Sequence of chain 1.K:
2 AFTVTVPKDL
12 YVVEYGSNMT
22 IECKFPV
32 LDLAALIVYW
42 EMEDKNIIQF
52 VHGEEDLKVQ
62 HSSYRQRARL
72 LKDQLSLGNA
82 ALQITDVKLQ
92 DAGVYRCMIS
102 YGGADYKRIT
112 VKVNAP

Binding-site contacts:
Ligand atom CE3 contacts residue MET99 of chain 1.K at 3.6 Å (hydrophobic).
Ligand atom CB contacts residue WHL1 of chain 1.R at 3.4 Å.
Ligand atom NE1 contacts residue ARG97 of chain 1.K at 3.6 Å (salt-bridge).
Ligand atom CZ contacts residue GLU42 of chain 1.K at 3.6 Å.
Ligand atom NE contacts residue ASP45 of chain 1.K at 3.6 Å (salt-bridge).
Ligand atom CB contacts residue ILE38 of chain 1.K at 3.7 Å (hydrophobic).
Ligand atom NH2 contacts residue ASN47 of chain 1.K at 3.0 Å (h-bond).
Ligand atom CG contacts residue MET99 of chain 1.K at 3.6 Å (hydrophobic).
Ligand atom CG contacts residue TYR40 of chain 1.K at 3.2 Å (hydrophobic).
Ligand atom CG contacts residue ASN47 of chain 1.K at 3.6 Å.
Ligand atom CZ3 contacts residue MET99 of chain 1.K at 3.6 Å (hydrophobic).
Ligand atom CE2 contacts residue TRP41 of chain 1.K at 3.6 Å (hydrophobic).
Ligand atom CD contacts residue ASP45 of chain 1.K at 3.2 Å.
Ligand atom CE1 contacts residue GLU42 of chain 1.K at 3.7 Å.
Ligand atom CB contacts residue TYR40 of chain 1.K at 3.1 Å (hydrophobic).
Ligand atom CE2 contacts residue ILE49 of chain 1.K at 3.1 Å (hydrophobic).
Ligand atom CD2 contacts residue ASN47 of chain 1.K at 3.6 Å.
Ligand atom NH1 contacts residue ASP45 of chain 1.K at 3.5 Å.
Ligand atom CA contacts residue ASN47 of chain 1.K at 3.3 Å.
Ligand atom SG contacts residue WHL1 of chain 1.R at 1.8 Å.
Ligand atom CB contacts residue WHL1 of chain 1.R at 3.0 Å.
Ligand atom CG contacts residue SER101 of chain 1.K at 3.5 Å.
Ligand atom CA contacts residue WHL1 of chain 1.R at 3.2 Å.
Ligand atom CD1 contacts residue LYS59 of chain 1.K at 3.2 Å.
Ligand atom C contacts residue ASN47 of chain 1.K at 3.2 Å.
Ligand atom CA contacts residue TYR40 of chain 1.K at 3.7 Å (hydrophobic).
Ligand atom CE1 contacts residue LYS59 of chain 1.K at 3.3 Å.
Ligand atom CD1 contacts residue ASN47 of chain 1.K at 3.5 Å.
Ligand atom CH2 contacts residue MET99 of chain 1.K at 3.7 Å (hydrophobic).
Ligand atom O contacts residue ASN47 of chain 1.K at 2.5 Å (h-bond).
Ligand atom OE1 contacts residue HIS62 of chain 1.K at 3.1 Å (h-bond).
Ligand atom CZ contacts residue TRP41 of chain 1.K at 3.1 Å (hydrophobic).
Ligand atom O contacts residue TYR40 of chain 1.K at 3.6 Å (h-bond).
Ligand atom NH1 contacts residue GLU42 of chain 1.K at 3.6 Å.
Ligand atom CZ contacts residue ASN47 of chain 1.K at 3.2 Å.
Ligand atom CD1 contacts residue MET99 of chain 1.K at 3.7 Å (hydrophobic).
Ligand atom NH2 contacts residue GLU42 of chain 1.K at 2.7 Å (salt-bridge).
Ligand atom NE contacts residue ASN47 of chain 1.K at 2.6 Å (h-bond).
Ligand atom CD contacts residue HIS62 of chain 1.K at 3.5 Å.
Ligand atom OH contacts residue LYS59 of chain 1.K at 3.5 Å.

A small-molecule ligand and the protein it binds are described below.
Small molecule (SMILES): CC(C)C[C@H](NC(=O)[C@H](C)NC(=O)[C@@H]1CCCN1C(=O)[C@@H](N)CC(=O)O)C(=O)N[C@@H](CC1=CN=C2CC=CC=C12)C(=O)N[C@@H](CCC(N)=O)C(=O)N[C@@H](CS)C(=O)N[C@H](C(=O)N[C@@H](Cc1ccccc1)C(=O)N[C@@H](C)C(=O)N[C@@H](C)C(=O)N[C@@H](CCCN=C(N)N)C(=O)N[C@@H](Cc1ccc(O)cc1)C(=O)N[C@@H](CS)C(=O)N[C@@H](Cc1ccc(O)cc1)C(=O)N[C@@H](CCC(=O)O)C(=O)N[C@H](C=O)CCC(=O)O)C(C)C